Binding-site contacts:
Ligand atom C07 contacts residue GLY70 of chain 1.A at 3.9 Å.
Ligand atom C15 contacts residue MET47 of chain 1.A at 3.8 Å (hydrophobic).
Ligand atom N04 contacts residue MET47 of chain 1.A at 4.0 Å.
Ligand atom N04 contacts residue VAL71 of chain 1.A at 3.9 Å.
Ligand atom N04 contacts residue ALA69 of chain 1.A at 4.1 Å.
Ligand atom C15 contacts residue LEU46 of chain 1.A at 4.1 Å (hydrophobic).
Ligand atom O02 contacts residue GLY70 of chain 1.A at 4.4 Å.
Ligand atom C09 contacts residue ALA69 of chain 1.A at 4.0 Å (hydrophobic).
Ligand atom N04 contacts residue LEU46 of chain 1.A at 4.2 Å.
Ligand atom C15 contacts residue GLY49 of chain 1.A at 4.2 Å.
Ligand atom O02 contacts residue ALA69 of chain 1.A at 3.1 Å (h-bond).
Ligand atom C09 contacts residue VAL71 of chain 1.A at 4.1 Å (hydrophobic).
Ligand atom C07 contacts residue ALA69 of chain 1.A at 3.7 Å (hydrophobic).

A protein and the small-molecule ligand that binds it are described below.
Small molecule (SMILES): COC[C@@H](C)N

Sequence of chain 1.A:
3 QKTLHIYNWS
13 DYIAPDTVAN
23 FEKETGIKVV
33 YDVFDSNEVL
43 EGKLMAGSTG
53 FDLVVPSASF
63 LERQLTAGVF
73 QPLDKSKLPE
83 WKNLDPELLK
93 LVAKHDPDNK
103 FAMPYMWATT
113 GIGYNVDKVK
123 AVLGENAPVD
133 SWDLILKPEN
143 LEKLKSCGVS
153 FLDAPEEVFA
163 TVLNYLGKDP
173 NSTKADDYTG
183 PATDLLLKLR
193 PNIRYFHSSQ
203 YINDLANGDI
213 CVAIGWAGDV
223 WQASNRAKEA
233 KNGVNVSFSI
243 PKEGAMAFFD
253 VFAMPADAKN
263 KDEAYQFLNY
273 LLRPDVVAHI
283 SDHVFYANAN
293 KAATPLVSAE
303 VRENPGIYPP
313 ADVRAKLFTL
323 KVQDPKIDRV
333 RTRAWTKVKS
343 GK